Binding-site contacts:
Ligand atom N2 contacts residue ASN190 of chain 1.A at 3.5 Å (h-bond).
Ligand atom N5 contacts residue HIS96 of chain 1.A at 3.2 Å (h-bond).
Ligand atom C13 contacts residue ZN1 of chain 1.C at 3.1 Å.
Ligand atom O contacts residue ZN1 of chain 1.B at 3.0 Å.
Ligand atom C1 contacts residue HIS220 of chain 1.A at 3.6 Å.
Ligand atom N2 contacts residue HIS159 of chain 1.A at 3.4 Å.
Ligand atom S contacts residue ZN1 of chain 1.B at 2.9 Å.
Ligand atom F1 contacts residue TRP67 of chain 1.A at 3.0 Å.
Ligand atom O contacts residue HIS159 of chain 1.A at 3.1 Å.
Ligand atom C17 contacts residue TRP67 of chain 1.A at 3.5 Å (hydrophobic).
Ligand atom N1 contacts residue ASN190 of chain 1.A at 2.9 Å (h-bond).
Ligand atom C7 contacts residue SER185 of chain 1.A at 3.2 Å.
Ligand atom O contacts residue ASN190 of chain 1.A at 2.9 Å (h-bond).
Ligand atom F contacts residue ASP98 of chain 1.A at 3.1 Å.
Ligand atom N3 contacts residue ZN1 of chain 1.C at 2.9 Å.
Ligand atom O contacts residue HIS96 of chain 1.A at 3.5 Å (h-bond).
Ligand atom N4 contacts residue CYS178 of chain 1.A at 3.6 Å.
Ligand atom C9 contacts residue TYR47 of chain 1.A at 3.5 Å (hydrophobic).
Ligand atom N4 contacts residue ZN1 of chain 1.C at 2.0 Å.
Ligand atom C17 contacts residue PHE42 of chain 1.A at 3.5 Å (hydrophobic).
Ligand atom N3 contacts residue HIS159 of chain 1.A at 3.3 Å.
Ligand atom N4 contacts residue ASP98 of chain 1.A at 3.6 Å (salt-bridge).
Ligand atom N4 contacts residue HIS220 of chain 1.A at 3.0 Å (h-bond).
Ligand atom C12 contacts residue ZN1 of chain 1.C at 3.6 Å.
Ligand atom O1 contacts residue ASN190 of chain 1.A at 3.6 Å.
Ligand atom F2 contacts residue PHE42 of chain 1.A at 3.5 Å.
Ligand atom S contacts residue HIS96 of chain 1.A at 3.4 Å (h-bond).
Ligand atom N3 contacts residue HIS220 of chain 1.A at 3.7 Å.
Ligand atom F1 contacts residue PHE42 of chain 1.A at 3.5 Å.
Ligand atom N5 contacts residue ZN1 of chain 1.B at 2.0 Å.
Ligand atom C7 contacts residue SER187 of chain 1.A at 3.3 Å.
Ligand atom N5 contacts residue ASP98 of chain 1.A at 2.8 Å (salt-bridge).
Ligand atom C9 contacts residue GLY189 of chain 1.A at 3.6 Å.
Ligand atom N3 contacts residue CYS178 of chain 1.A at 3.5 Å.
Ligand atom N5 contacts residue ZN1 of chain 1.C at 3.0 Å.
Ligand atom O1 contacts residue HIS96 of chain 1.A at 3.1 Å (h-bond).
Ligand atom F contacts residue ASP97 of chain 1.A at 3.6 Å.
Ligand atom N5 contacts residue HIS159 of chain 1.A at 3.4 Å (h-bond).
Ligand atom O1 contacts residue ZN1 of chain 1.B at 3.5 Å.
Ligand atom N5 contacts residue HIS94 of chain 1.A at 3.4 Å (h-bond).

A small-molecule ligand and the protein it binds are described below.
Small molecule (SMILES): NS(=O)(=O)c1c(C(F)(F)F)ccc(-c2ccc(C3CCNCC3)cc2)c1-c1nnn[nH]1

Sequence of chain 1.A:
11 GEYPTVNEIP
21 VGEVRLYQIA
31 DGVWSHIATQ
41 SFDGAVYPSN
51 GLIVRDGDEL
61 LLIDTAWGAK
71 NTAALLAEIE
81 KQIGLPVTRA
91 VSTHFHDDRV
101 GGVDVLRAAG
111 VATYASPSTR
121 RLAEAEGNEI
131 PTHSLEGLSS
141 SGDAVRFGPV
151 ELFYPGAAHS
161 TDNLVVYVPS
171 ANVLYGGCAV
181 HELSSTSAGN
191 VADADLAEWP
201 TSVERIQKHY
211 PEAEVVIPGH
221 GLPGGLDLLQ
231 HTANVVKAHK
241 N